Binding-site contacts:
Ligand atom OG contacts residue GLN14 of chain 1.A at 3.4 Å (h-bond).
Ligand atom OXT contacts residue THR18 of chain 1.A at 3.7 Å.
Ligand atom OG contacts residue GLY16 of chain 1.A at 3.4 Å (h-bond).
Ligand atom CB contacts residue THR18 of chain 1.A at 3.9 Å.
Ligand atom CB contacts residue VAL17 of chain 1.A at 4.4 Å (hydrophobic).
Ligand atom OG contacts residue ASP13 of chain 1.A at 4.5 Å.
Ligand atom OG contacts residue THR18 of chain 1.A at 3.5 Å (h-bond).
Ligand atom C contacts residue ASN121 of chain 2.A at 4.2 Å.
Ligand atom CA contacts residue ASN121 of chain 2.A at 4.4 Å.
Ligand atom CB contacts residue GLN37 of chain 1.A at 4.2 Å.
Ligand atom C contacts residue ILE122 of chain 2.A at 3.8 Å (hydrophobic).
Ligand atom OG contacts residue VAL17 of chain 1.A at 3.3 Å (h-bond).
Ligand atom O contacts residue VAL120 of chain 2.A at 4.2 Å.
Ligand atom O contacts residue ILE122 of chain 2.A at 3.1 Å (h-bond).
Ligand atom N contacts residue ILE122 of chain 2.A at 3.6 Å.
Ligand atom O contacts residue ASN121 of chain 2.A at 3.3 Å (h-bond).
Ligand atom OXT contacts residue ILE122 of chain 2.A at 3.4 Å.
Ligand atom CA contacts residue ASP13 of chain 1.A at 3.7 Å.
Ligand atom OG contacts residue PRO15 of chain 1.A at 4.1 Å.
Ligand atom N contacts residue GLN37 of chain 1.A at 4.3 Å.
Ligand atom CB contacts residue GLN14 of chain 1.A at 3.4 Å.
Ligand atom CB contacts residue GLY16 of chain 1.A at 4.5 Å.
Ligand atom CB contacts residue ASP13 of chain 1.A at 3.4 Å.
Ligand atom OXT contacts residue GLN37 of chain 1.A at 4.1 Å.
Ligand atom N contacts residue ASN121 of chain 2.A at 4.2 Å.
Ligand atom N contacts residue ASP13 of chain 1.A at 3.2 Å (salt-bridge).
Ligand atom CA contacts residue GLN14 of chain 1.A at 4.1 Å.
Ligand atom N contacts residue VAL39 of chain 1.A at 3.9 Å.

This small molecule binds to this protein.
Small molecule (SMILES): N[C@@H](CO)C(=O)O

Sequence of chain 1.A:
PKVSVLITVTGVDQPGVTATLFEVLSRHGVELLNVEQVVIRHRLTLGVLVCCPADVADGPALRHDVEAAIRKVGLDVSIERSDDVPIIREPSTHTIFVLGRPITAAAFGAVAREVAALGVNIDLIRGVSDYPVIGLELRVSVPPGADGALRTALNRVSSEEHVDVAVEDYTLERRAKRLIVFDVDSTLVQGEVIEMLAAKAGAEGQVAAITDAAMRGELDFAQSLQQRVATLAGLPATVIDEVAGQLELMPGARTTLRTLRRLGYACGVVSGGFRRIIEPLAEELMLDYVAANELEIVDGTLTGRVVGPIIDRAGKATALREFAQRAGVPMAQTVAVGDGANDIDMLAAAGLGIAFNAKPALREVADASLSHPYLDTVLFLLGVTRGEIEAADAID

Sequence of chain 2.A:
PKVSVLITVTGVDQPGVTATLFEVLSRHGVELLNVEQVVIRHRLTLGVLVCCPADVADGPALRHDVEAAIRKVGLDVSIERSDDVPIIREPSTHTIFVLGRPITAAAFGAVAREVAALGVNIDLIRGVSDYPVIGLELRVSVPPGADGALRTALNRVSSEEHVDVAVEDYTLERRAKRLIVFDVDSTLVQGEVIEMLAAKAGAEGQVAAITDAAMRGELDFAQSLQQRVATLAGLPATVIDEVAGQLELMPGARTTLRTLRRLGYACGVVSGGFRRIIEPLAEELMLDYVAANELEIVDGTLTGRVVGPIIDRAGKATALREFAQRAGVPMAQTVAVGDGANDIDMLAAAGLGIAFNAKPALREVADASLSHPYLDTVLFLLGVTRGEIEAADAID